The protein below binds the small molecule below.
Small molecule (SMILES): O=C(O)[C@@H]1O[C@H](O[C@H]2[C@@H](OS(=O)(=O)O)O[C@@H](O)[C@H](NS(=O)(=O)O)[C@H]2O)[C@@H](OS(=O)(=O)O)[C@H](O)[C@@H]1O

Binding-site contacts:
Ligand atom OAF contacts residue THR4 of chain 29.F at 2.9 Å (h-bond).
Ligand atom OAH contacts residue THR4 of chain 29.F at 3.7 Å.
Ligand atom C6 contacts residue HIS94 of chain 29.F at 3.9 Å.
Ligand atom O6B contacts residue HIS155 of chain 29.F at 3.3 Å (h-bond).
Ligand atom SAG contacts residue ARG157 of chain 29.F at 3.6 Å (salt-bridge).
Ligand atom O5 contacts residue LYS156 of chain 29.F at 3.4 Å.
Ligand atom OAF contacts residue ARG157 of chain 29.F at 2.8 Å (salt-bridge).
Ligand atom C5 contacts residue HIS155 of chain 29.F at 4.0 Å.
Ligand atom C4 contacts residue LYS156 of chain 29.F at 4.0 Å.
Ligand atom O5 contacts residue HIS155 of chain 29.F at 3.6 Å.
Ligand atom O6A contacts residue LEU62 of chain 29.F at 3.4 Å.
Ligand atom C5 contacts residue LEU62 of chain 29.F at 3.8 Å (hydrophobic).
Ligand atom O4 contacts residue SER93 of chain 29.F at 3.0 Å (h-bond).
Ligand atom O3 contacts residue ALA158 of chain 29.F at 3.0 Å (h-bond).
Ligand atom OAH contacts residue ARG157 of chain 29.F at 3.1 Å (salt-bridge).
Ligand atom C6 contacts residue SER93 of chain 29.F at 4.0 Å.
Ligand atom O6A contacts residue HIS155 of chain 29.F at 3.8 Å.
Ligand atom O6B contacts residue LEU62 of chain 29.F at 4.0 Å.
Ligand atom C3 contacts residue LYS156 of chain 29.F at 4.0 Å.
Ligand atom O6A contacts residue HIS94 of chain 29.F at 3.2 Å (h-bond).
Ligand atom C2 contacts residue ALA158 of chain 29.F at 3.7 Å (hydrophobic).
Ligand atom O6A contacts residue SER93 of chain 29.F at 3.2 Å.
Ligand atom C6 contacts residue HIS155 of chain 29.F at 3.4 Å.
Ligand atom O3 contacts residue ARG157 of chain 29.F at 3.3 Å (salt-bridge).
Ligand atom C3 contacts residue ARG157 of chain 29.F at 3.7 Å.
Ligand atom OAH contacts residue ASP3 of chain 29.F at 4.0 Å.
Ligand atom SAG contacts residue THR4 of chain 29.F at 3.9 Å.
Ligand atom O6B contacts residue LYS156 of chain 29.F at 3.3 Å.
Ligand atom OBI contacts residue LYS156 of chain 29.F at 4.0 Å.
Ligand atom O6B contacts residue HIS94 of chain 29.F at 4.0 Å.
Ligand atom C3 contacts residue ALA158 of chain 29.F at 4.0 Å (hydrophobic).
Ligand atom O5 contacts residue ARG157 of chain 29.F at 3.8 Å.
Ligand atom O4 contacts residue LYS156 of chain 29.F at 3.5 Å.
Ligand atom O6B contacts residue ARG157 of chain 29.F at 3.3 Å (salt-bridge).
Ligand atom O5B contacts residue LYS156 of chain 29.F at 3.3 Å.
Ligand atom OAF contacts residue ALA158 of chain 29.F at 3.3 Å.
Ligand atom OAH contacts residue LEU2 of chain 29.F at 2.8 Å (h-bond).
Ligand atom C6 contacts residue LEU62 of chain 29.F at 3.5 Å (hydrophobic).
Ligand atom O4 contacts residue HIS155 of chain 29.F at 3.5 Å (h-bond).
Ligand atom O3 contacts residue LYS156 of chain 29.F at 3.0 Å.

Sequence of chain 29.F:
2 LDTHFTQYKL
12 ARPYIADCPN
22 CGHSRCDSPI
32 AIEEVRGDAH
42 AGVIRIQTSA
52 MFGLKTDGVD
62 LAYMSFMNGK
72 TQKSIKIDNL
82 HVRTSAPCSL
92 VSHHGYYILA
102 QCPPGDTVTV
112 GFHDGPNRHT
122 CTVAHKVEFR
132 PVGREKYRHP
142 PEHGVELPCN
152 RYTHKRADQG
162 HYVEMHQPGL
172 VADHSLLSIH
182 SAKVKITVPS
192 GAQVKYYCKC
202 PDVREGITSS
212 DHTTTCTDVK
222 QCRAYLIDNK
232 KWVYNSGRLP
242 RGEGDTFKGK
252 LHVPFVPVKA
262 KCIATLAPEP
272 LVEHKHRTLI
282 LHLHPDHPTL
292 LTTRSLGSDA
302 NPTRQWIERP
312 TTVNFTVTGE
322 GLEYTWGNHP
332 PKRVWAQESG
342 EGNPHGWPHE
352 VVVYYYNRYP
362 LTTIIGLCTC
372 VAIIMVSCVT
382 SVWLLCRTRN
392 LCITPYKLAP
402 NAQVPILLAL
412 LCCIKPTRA